This small molecule binds to this protein.
Small molecule (SMILES): CC(=O)N[C@@H]1[C@@H](O)[C@H](O)[C@@H](CO)O[C@H]1O

Sequence of chain 1.B:
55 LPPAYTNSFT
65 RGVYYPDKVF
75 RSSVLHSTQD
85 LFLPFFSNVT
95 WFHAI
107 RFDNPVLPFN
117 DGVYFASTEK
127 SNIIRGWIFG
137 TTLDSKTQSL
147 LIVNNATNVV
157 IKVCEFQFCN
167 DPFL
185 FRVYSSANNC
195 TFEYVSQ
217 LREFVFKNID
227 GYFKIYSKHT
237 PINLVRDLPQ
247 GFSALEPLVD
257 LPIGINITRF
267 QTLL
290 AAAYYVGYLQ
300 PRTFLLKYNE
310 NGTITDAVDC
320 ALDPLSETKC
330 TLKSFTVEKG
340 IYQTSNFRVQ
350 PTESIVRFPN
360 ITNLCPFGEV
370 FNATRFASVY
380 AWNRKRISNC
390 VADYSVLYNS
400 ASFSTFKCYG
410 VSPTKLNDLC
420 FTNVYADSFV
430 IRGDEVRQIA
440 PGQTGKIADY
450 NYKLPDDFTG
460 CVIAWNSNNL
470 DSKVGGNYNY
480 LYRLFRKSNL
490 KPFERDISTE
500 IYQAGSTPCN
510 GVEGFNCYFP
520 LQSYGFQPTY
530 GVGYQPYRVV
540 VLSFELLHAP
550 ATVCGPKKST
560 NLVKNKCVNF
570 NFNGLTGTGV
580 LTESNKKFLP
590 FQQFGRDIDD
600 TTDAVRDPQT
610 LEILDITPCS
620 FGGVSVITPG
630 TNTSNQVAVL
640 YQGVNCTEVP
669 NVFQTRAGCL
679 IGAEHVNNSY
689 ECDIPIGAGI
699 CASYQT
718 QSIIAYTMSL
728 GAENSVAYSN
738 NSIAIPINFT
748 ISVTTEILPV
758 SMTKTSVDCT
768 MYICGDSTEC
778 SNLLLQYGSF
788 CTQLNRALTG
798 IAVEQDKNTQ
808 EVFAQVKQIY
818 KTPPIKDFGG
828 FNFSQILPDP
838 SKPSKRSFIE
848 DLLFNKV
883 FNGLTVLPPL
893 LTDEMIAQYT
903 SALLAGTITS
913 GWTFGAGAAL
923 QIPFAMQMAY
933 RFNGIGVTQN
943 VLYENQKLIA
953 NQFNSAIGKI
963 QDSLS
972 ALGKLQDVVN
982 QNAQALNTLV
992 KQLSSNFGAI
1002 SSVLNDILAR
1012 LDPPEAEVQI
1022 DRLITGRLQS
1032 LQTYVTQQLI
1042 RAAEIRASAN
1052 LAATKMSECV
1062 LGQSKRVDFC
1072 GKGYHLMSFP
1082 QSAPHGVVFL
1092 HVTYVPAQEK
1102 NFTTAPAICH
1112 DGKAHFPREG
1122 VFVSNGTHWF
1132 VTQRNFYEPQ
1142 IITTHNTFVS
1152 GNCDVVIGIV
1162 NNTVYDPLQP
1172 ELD

Sequence of chain 1.C:
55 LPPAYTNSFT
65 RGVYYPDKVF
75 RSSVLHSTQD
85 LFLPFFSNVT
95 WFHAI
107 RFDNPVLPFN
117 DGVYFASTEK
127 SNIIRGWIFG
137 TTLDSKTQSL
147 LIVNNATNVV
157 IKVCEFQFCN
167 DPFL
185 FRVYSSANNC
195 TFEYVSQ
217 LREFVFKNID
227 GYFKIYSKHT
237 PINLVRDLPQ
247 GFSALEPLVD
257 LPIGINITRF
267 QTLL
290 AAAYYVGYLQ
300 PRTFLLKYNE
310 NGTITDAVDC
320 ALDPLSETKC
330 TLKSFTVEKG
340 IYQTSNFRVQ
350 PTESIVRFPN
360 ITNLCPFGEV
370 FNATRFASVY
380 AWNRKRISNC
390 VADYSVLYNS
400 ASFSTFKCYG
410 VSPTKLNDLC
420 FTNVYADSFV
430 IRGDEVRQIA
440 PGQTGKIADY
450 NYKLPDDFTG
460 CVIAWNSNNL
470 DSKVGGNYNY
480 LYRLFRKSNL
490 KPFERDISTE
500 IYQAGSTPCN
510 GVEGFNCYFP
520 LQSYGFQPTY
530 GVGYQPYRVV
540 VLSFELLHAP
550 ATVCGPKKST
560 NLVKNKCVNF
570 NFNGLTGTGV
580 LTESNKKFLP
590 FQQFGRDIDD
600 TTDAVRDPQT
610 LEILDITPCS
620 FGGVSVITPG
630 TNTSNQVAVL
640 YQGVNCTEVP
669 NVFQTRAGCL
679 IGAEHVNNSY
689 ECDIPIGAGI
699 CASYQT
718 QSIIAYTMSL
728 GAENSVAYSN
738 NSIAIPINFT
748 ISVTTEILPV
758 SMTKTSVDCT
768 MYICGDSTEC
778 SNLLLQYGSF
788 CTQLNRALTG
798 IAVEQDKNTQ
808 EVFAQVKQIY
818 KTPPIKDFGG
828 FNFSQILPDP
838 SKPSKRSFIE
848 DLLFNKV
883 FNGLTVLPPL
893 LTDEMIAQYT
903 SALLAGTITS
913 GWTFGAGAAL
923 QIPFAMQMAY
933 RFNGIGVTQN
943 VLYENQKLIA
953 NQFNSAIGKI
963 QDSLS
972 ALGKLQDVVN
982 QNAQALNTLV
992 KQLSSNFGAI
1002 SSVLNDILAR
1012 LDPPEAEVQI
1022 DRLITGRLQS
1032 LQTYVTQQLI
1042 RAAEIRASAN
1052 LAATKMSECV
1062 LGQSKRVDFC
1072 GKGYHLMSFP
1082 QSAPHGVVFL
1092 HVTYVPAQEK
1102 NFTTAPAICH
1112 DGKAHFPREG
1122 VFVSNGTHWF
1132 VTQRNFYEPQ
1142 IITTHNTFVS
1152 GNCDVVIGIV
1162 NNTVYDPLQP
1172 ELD

Binding-site contacts:
Ligand atom N2 contacts residue ASN737 of chain 1.B at 2.9 Å (h-bond).
Ligand atom O5 contacts residue ASN737 of chain 1.B at 2.4 Å (h-bond).
Ligand atom C1 contacts residue ASN737 of chain 1.B at 1.4 Å.
Ligand atom O7 contacts residue ASP824 of chain 1.C at 4.4 Å.
Ligand atom C8 contacts residue ASN737 of chain 1.B at 4.3 Å.
Ligand atom C8 contacts residue GLY1159 of chain 1.B at 4.0 Å.
Ligand atom C3 contacts residue ASN737 of chain 1.B at 3.8 Å.
Ligand atom C5 contacts residue ASN737 of chain 1.B at 3.7 Å.
Ligand atom C4 contacts residue ASN737 of chain 1.B at 4.2 Å.
Ligand atom O7 contacts residue ASN737 of chain 1.B at 2.8 Å (h-bond).
Ligand atom C8 contacts residue ILE1158 of chain 1.B at 4.3 Å (hydrophobic).
Ligand atom C2 contacts residue ASN737 of chain 1.B at 2.5 Å.
Ligand atom C7 contacts residue ASN737 of chain 1.B at 3.0 Å.
Ligand atom O5 contacts residue ASP824 of chain 1.C at 4.0 Å.
Ligand atom C1 contacts residue ASP824 of chain 1.C at 4.3 Å.